The protein below binds the small molecule below.
Small molecule (SMILES): Nc1ncnc2c1ncn2[C@@H]1O[C@H](COP(=O)(O)OP(=O)(O)OP(O)(O)=S)[C@@H](O)[C@H]1O

Sequence of chain 1.A:
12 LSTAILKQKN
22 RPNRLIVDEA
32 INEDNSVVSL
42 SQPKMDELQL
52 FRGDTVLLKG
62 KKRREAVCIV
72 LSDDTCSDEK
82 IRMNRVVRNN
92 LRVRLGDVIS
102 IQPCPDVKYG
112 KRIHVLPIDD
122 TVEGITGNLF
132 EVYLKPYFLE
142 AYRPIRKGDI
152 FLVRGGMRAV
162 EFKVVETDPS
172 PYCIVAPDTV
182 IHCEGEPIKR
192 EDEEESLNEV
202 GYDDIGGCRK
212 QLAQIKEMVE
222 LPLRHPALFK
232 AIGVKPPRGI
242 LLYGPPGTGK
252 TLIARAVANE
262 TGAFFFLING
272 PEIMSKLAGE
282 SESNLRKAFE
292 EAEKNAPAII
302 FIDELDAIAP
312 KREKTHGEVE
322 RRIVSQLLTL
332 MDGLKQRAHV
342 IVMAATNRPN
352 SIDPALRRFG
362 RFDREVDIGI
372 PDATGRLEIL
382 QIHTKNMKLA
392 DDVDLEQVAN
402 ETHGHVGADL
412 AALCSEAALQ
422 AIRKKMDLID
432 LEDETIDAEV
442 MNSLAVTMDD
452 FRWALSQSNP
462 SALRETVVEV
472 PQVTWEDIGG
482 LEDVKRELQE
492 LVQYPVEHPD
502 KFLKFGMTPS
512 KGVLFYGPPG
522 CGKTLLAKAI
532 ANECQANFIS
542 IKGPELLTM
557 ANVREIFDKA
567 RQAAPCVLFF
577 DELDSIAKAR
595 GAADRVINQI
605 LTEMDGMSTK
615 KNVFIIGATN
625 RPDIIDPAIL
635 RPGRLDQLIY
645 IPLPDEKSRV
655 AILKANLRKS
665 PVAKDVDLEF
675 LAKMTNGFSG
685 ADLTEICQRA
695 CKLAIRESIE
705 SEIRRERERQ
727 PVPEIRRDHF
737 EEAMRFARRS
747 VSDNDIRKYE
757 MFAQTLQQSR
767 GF

Binding-site contacts:
Ligand atom N6 contacts residue GLY207 of chain 1.B at 2.9 Å (h-bond).
Ligand atom O3A contacts residue GLY248 of chain 1.B at 3.3 Å.
Ligand atom O2B contacts residue MG1 of chain 1.K at 2.2 Å.
Ligand atom C8 contacts residue ALA409 of chain 1.B at 3.7 Å (hydrophobic).
Ligand atom O3B contacts residue PRO247 of chain 1.B at 3.7 Å.
Ligand atom N3 contacts residue LEU253 of chain 1.B at 3.5 Å.
Ligand atom O3G contacts residue MG1 of chain 1.K at 2.0 Å.
Ligand atom O1B contacts residue THR252 of chain 1.B at 3.6 Å (h-bond).
Ligand atom O3G contacts residue THR252 of chain 1.B at 3.6 Å.
Ligand atom O3B contacts residue LYS251 of chain 1.B at 3.5 Å (salt-bridge).
Ligand atom S1G contacts residue ASN348 of chain 1.B at 2.9 Å (h-bond).
Ligand atom C4 contacts residue LEU253 of chain 1.B at 3.5 Å (hydrophobic).
Ligand atom S1G contacts residue LYS251 of chain 1.B at 3.4 Å (salt-bridge).
Ligand atom C8 contacts residue GLY248 of chain 1.B at 3.2 Å.
Ligand atom N3 contacts residue HIS384 of chain 1.B at 3.3 Å (h-bond).
Ligand atom O2B contacts residue THR252 of chain 1.B at 2.7 Å (h-bond).
Ligand atom O3B contacts residue GLY248 of chain 1.B at 2.7 Å (h-bond).
Ligand atom PB contacts residue GLY248 of chain 1.B at 3.7 Å.
Ligand atom N7 contacts residue THR249 of chain 1.B at 3.3 Å (h-bond).
Ligand atom O1A contacts residue GLY250 of chain 1.B at 3.4 Å.
Ligand atom O1B contacts residue LYS251 of chain 1.B at 2.6 Å (salt-bridge).
Ligand atom O1B contacts residue GLY250 of chain 1.B at 3.1 Å (h-bond).
Ligand atom C8 contacts residue GLY408 of chain 1.B at 3.5 Å.
Ligand atom N7 contacts residue GLY408 of chain 1.B at 3.5 Å.
Ligand atom O2G contacts residue GLY248 of chain 1.B at 3.7 Å.
Ligand atom C2 contacts residue ASP205 of chain 1.B at 3.3 Å.
Ligand atom N7 contacts residue GLY250 of chain 1.B at 3.3 Å.
Ligand atom C1' contacts residue HIS384 of chain 1.B at 3.4 Å.
Ligand atom O3A contacts residue GLY250 of chain 1.B at 3.4 Å (h-bond).
Ligand atom PB contacts residue MG1 of chain 1.K at 3.7 Å.
Ligand atom O4' contacts residue ALA409 of chain 1.B at 3.5 Å.
Ligand atom O2' contacts residue HIS384 of chain 1.B at 3.0 Å.
Ligand atom O1A contacts residue THR252 of chain 1.B at 3.3 Å (h-bond).
Ligand atom N1 contacts residue ILE206 of chain 1.B at 3.7 Å.
Ligand atom N7 contacts residue GLY248 of chain 1.B at 3.5 Å (h-bond).
Ligand atom N6 contacts residue THR249 of chain 1.B at 3.7 Å.
Ligand atom O1A contacts residue LEU253 of chain 1.B at 2.9 Å (h-bond).
Ligand atom PG contacts residue MG1 of chain 1.K at 3.5 Å.
Ligand atom C2 contacts residue LEU253 of chain 1.B at 3.6 Å (hydrophobic).
Ligand atom N1 contacts residue GLY207 of chain 1.B at 3.0 Å (h-bond).

Sequence of chain 1.B:
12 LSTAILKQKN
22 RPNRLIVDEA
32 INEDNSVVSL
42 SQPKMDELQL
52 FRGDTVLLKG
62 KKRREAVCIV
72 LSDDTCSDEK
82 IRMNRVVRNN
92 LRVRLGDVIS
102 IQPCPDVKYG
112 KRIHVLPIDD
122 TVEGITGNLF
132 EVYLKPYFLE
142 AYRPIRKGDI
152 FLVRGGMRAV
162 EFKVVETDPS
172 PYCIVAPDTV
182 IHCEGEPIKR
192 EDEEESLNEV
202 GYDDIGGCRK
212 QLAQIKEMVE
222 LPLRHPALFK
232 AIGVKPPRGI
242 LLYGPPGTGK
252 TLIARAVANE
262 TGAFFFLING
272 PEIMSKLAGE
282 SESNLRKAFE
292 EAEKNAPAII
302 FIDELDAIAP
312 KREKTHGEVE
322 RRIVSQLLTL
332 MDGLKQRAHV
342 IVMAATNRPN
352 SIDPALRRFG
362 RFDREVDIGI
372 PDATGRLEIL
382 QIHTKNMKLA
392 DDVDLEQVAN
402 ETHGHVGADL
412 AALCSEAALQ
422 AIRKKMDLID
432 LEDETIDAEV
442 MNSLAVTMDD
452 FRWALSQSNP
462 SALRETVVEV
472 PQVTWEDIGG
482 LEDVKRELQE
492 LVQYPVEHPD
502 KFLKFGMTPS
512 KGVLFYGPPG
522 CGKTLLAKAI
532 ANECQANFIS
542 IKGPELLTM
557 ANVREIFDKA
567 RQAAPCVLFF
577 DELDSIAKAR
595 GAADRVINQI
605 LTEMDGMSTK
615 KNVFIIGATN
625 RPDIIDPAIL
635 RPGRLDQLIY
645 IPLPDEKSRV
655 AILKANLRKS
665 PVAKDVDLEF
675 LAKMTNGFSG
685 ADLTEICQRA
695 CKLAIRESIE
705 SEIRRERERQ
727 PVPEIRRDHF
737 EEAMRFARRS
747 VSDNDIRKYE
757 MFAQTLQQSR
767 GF